Sequence of chain 1.A:
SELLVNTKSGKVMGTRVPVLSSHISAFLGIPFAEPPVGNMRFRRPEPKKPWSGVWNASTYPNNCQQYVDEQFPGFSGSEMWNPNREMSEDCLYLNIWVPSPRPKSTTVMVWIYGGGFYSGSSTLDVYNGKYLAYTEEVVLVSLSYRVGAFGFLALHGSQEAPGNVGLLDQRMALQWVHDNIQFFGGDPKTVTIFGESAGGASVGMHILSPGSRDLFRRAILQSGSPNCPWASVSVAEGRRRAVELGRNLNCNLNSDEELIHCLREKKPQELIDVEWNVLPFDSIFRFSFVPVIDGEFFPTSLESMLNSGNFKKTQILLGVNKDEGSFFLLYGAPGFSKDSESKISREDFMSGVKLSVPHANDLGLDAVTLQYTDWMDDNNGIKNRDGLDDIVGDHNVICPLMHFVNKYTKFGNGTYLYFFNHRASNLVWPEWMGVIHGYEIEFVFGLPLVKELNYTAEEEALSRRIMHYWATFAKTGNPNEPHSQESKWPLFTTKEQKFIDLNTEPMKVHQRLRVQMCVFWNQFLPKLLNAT

Binding-site contacts:
Ligand atom CAN contacts residue PHE330 of chain 1.A at 3.7 Å (hydrophobic).
Ligand atom CAI contacts residue TRP84 of chain 1.A at 3.5 Å (hydrophobic).
Ligand atom CAV contacts residue PHE330 of chain 1.A at 3.4 Å (hydrophobic).
Ligand atom CAV contacts residue TYR121 of chain 1.A at 3.0 Å (hydrophobic).
Ligand atom CAG contacts residue TRP84 of chain 1.A at 3.8 Å (hydrophobic).
Ligand atom CAT contacts residue PHE330 of chain 1.A at 3.9 Å (hydrophobic).
Ligand atom CAD contacts residue PHE330 of chain 1.A at 3.4 Å (hydrophobic).
Ligand atom CAU contacts residue PHE330 of chain 1.A at 4.0 Å (hydrophobic).
Ligand atom CAT contacts residue GLY118 of chain 1.A at 3.4 Å.
Ligand atom CAA contacts residue TRP84 of chain 1.A at 3.8 Å (hydrophobic).
Ligand atom CAF contacts residue TRP432 of chain 1.A at 3.8 Å (hydrophobic).
Ligand atom CAM contacts residue TRP84 of chain 1.A at 3.9 Å (hydrophobic).
Ligand atom CAG contacts residue PHE330 of chain 1.A at 3.7 Å (hydrophobic).
Ligand atom CAC contacts residue PHE330 of chain 1.A at 3.4 Å (hydrophobic).
Ligand atom NAQ contacts residue PHE330 of chain 1.A at 3.4 Å.
Ligand atom CAK contacts residue TRP84 of chain 1.A at 3.6 Å (hydrophobic).
Ligand atom CAU contacts residue GLY119 of chain 1.A at 3.7 Å.
Ligand atom CAR contacts residue GLY118 of chain 1.A at 3.7 Å.
Ligand atom CLA contacts residue TRP432 of chain 1.A at 3.3 Å.
Ligand atom CAI contacts residue PHE330 of chain 1.A at 3.5 Å (hydrophobic).
Ligand atom CAB contacts residue TRP84 of chain 1.A at 3.5 Å (hydrophobic).
Ligand atom CAS contacts residue SER200 of chain 1.A at 3.9 Å.
Ligand atom CAR contacts residue SER122 of chain 1.A at 3.9 Å.
Ligand atom NAQ contacts residue TRP84 of chain 1.A at 3.8 Å.
Ligand atom CAE contacts residue TRP432 of chain 1.A at 3.9 Å (hydrophobic).
Ligand atom CLA contacts residue MET436 of chain 1.A at 3.8 Å.
Ligand atom CAH contacts residue TRP84 of chain 1.A at 3.7 Å (hydrophobic).
Ligand atom CAA contacts residue PHE330 of chain 1.A at 3.3 Å (hydrophobic).
Ligand atom CAA contacts residue TYR334 of chain 1.A at 3.8 Å (hydrophobic).
Ligand atom CLA contacts residue PHE330 of chain 1.A at 3.8 Å.
Ligand atom CAF contacts residue PHE330 of chain 1.A at 3.3 Å (hydrophobic).
Ligand atom CAN contacts residue HIS440 of chain 1.A at 2.8 Å.
Ligand atom CAS contacts residue GLY118 of chain 1.A at 3.7 Å.
Ligand atom CAC contacts residue TRP84 of chain 1.A at 3.7 Å (hydrophobic).
Ligand atom NAO contacts residue TRP84 of chain 1.A at 3.4 Å.
Ligand atom CAU contacts residue GLY118 of chain 1.A at 3.6 Å.
Ligand atom CAH contacts residue PHE330 of chain 1.A at 3.9 Å (hydrophobic).
Ligand atom CAE contacts residue PHE330 of chain 1.A at 3.2 Å (hydrophobic).
Ligand atom CAB contacts residue PHE330 of chain 1.A at 3.2 Å (hydrophobic).
Ligand atom CAF contacts residue TYR334 of chain 1.A at 3.5 Å (hydrophobic).

This protein binds this small molecule.
Small molecule (SMILES): CCC1=C[C@@H]2Cc3c(c(N)c4ccc(Cl)cc4[n+]3C)[C@H](C1)C2